Sequence of chain 48.A:
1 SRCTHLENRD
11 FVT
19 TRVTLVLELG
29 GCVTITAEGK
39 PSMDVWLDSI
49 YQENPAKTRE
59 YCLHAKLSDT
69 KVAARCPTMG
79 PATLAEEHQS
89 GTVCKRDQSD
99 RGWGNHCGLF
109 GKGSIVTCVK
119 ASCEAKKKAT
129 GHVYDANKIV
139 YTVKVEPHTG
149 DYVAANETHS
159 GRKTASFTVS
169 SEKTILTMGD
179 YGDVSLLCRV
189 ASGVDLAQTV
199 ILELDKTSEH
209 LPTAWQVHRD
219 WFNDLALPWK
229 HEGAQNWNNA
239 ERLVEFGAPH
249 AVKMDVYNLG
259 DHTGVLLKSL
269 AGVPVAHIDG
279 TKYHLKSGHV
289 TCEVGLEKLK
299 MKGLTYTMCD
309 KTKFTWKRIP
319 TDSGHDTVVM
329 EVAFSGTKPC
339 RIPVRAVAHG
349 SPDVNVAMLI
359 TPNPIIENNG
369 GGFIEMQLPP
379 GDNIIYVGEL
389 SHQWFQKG

The small molecule below binds the protein below.
Small molecule (SMILES): CC(=O)N[C@@H]1[C@@H](O)[C@H](O)[C@@H](CO)O[C@H]1O

Binding-site contacts:
Ligand atom O5 contacts residue ASN154 of chain 48.A at 2.3 Å (h-bond).
Ligand atom C6 contacts residue HIS104 of chain 48.C at 3.8 Å.
Ligand atom O6 contacts residue HIS104 of chain 48.C at 3.6 Å.
Ligand atom O4 contacts residue HIS104 of chain 48.C at 3.8 Å.
Ligand atom C5 contacts residue ASN154 of chain 48.A at 3.6 Å.
Ligand atom C7 contacts residue ASN154 of chain 48.A at 3.5 Å.
Ligand atom C4 contacts residue ASN154 of chain 48.A at 4.2 Å.
Ligand atom N2 contacts residue ASN154 of chain 48.A at 3.0 Å (h-bond).
Ligand atom O5 contacts residue HIS104 of chain 48.C at 3.7 Å.
Ligand atom C4 contacts residue HIS104 of chain 48.C at 4.0 Å.
Ligand atom O7 contacts residue ASN154 of chain 48.A at 3.2 Å (h-bond).
Ligand atom C3 contacts residue ASN154 of chain 48.A at 3.8 Å.
Ligand atom C5 contacts residue HIS104 of chain 48.C at 3.4 Å.
Ligand atom C2 contacts residue ASN154 of chain 48.A at 2.5 Å.
Ligand atom C3 contacts residue HIS104 of chain 48.C at 3.7 Å.
Ligand atom C1 contacts residue ASN154 of chain 48.A at 1.4 Å.
Ligand atom C2 contacts residue HIS104 of chain 48.C at 4.2 Å.
Ligand atom C1 contacts residue HIS104 of chain 48.C at 3.5 Å.

Sequence of chain 48.C:
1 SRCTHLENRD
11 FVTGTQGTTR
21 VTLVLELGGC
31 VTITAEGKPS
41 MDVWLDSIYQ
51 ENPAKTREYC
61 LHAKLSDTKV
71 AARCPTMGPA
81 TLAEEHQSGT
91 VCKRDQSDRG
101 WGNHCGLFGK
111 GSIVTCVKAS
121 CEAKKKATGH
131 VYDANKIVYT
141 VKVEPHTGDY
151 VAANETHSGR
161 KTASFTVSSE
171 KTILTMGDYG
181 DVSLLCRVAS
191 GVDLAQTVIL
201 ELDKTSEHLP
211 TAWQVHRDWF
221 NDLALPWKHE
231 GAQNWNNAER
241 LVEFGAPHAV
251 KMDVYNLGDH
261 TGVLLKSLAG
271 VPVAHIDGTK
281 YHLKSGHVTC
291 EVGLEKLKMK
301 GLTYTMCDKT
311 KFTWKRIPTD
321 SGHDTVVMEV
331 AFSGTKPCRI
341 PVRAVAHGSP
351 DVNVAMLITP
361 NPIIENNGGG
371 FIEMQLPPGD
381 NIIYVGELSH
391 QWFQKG